Binding-site contacts:
Ligand atom CAQ contacts residue TRP221 of chain 1.C at 3.3 Å (hydrophobic).
Ligand atom SAC contacts residue NAP1 of chain 1.J at 3.3 Å (h-bond).
Ligand atom CAJ contacts residue ASP161 of chain 1.C at 3.7 Å.
Ligand atom CAR contacts residue TRP221 of chain 1.C at 3.6 Å (hydrophobic).
Ligand atom CAI contacts residue NAP1 of chain 1.J at 3.2 Å.
Ligand atom CAI contacts residue PHE97 of chain 1.C at 3.8 Å (hydrophobic).
Ligand atom CAH contacts residue NAP1 of chain 1.J at 3.5 Å.
Ligand atom CAB contacts residue PHE97 of chain 1.C at 3.4 Å (hydrophobic).
Ligand atom CAJ contacts residue TYR174 of chain 1.C at 3.1 Å (hydrophobic).
Ligand atom CAB contacts residue NAP1 of chain 1.J at 3.5 Å.
Ligand atom CAE contacts residue TYR174 of chain 1.C at 3.7 Å (hydrophobic).
Ligand atom CAG contacts residue NAP1 of chain 1.J at 3.2 Å.
Ligand atom NAF contacts residue NAP1 of chain 1.J at 3.2 Å (h-bond).
Ligand atom NAF contacts residue TYR174 of chain 1.C at 3.4 Å (h-bond).
Ligand atom NAF contacts residue PHE97 of chain 1.C at 3.4 Å.
Ligand atom CAS contacts residue MET213 of chain 1.C at 3.9 Å (hydrophobic).
Ligand atom CAE contacts residue NAP1 of chain 1.J at 3.8 Å.
Ligand atom NAT contacts residue PHE171 of chain 1.C at 3.8 Å.
Ligand atom CAR contacts residue CYS168 of chain 1.C at 3.7 Å (hydrophobic).
Ligand atom CAP contacts residue MET213 of chain 1.C at 3.7 Å (hydrophobic).
Ligand atom CAN contacts residue PRO210 of chain 1.C at 3.9 Å (hydrophobic).
Ligand atom CAP contacts residue TRP221 of chain 1.C at 4.0 Å (hydrophobic).
Ligand atom CAB contacts residue SER95 of chain 1.C at 3.6 Å.
Ligand atom CAO contacts residue MET213 of chain 1.C at 3.5 Å (hydrophobic).
Ligand atom NAA contacts residue NAP1 of chain 1.J at 2.9 Å (h-bond).
Ligand atom NAA contacts residue SER95 of chain 1.C at 2.7 Å (h-bond).
Ligand atom CAJ contacts residue PHE97 of chain 1.C at 3.5 Å (hydrophobic).
Ligand atom CAO contacts residue PHE97 of chain 1.C at 3.6 Å (hydrophobic).
Ligand atom CAD contacts residue PHE97 of chain 1.C at 3.8 Å (hydrophobic).
Ligand atom CAE contacts residue PHE97 of chain 1.C at 3.6 Å (hydrophobic).
Ligand atom SAC contacts residue PHE97 of chain 1.C at 4.1 Å.
Ligand atom CAN contacts residue PHE97 of chain 1.C at 3.7 Å (hydrophobic).
Ligand atom CAL contacts residue GLY205 of chain 1.C at 4.0 Å.
Ligand atom CAD contacts residue NAP1 of chain 1.J at 3.6 Å.
Ligand atom CAI contacts residue ASP161 of chain 1.C at 4.0 Å.
Ligand atom NAA contacts residue PHE97 of chain 1.C at 3.4 Å.
Ligand atom OAK contacts residue NAP1 of chain 1.J at 3.4 Å (h-bond).
Ligand atom CAQ contacts residue CYS168 of chain 1.C at 3.2 Å (hydrophobic).
Ligand atom NAF contacts residue SER95 of chain 1.C at 3.8 Å.
Ligand atom CAJ contacts residue NAP1 of chain 1.J at 3.5 Å.

This small molecule binds to this protein.
Small molecule (SMILES): N#Cc1ccc(COc2ccc3nc(N)sc3c2)cc1

Sequence of chain 1.C:
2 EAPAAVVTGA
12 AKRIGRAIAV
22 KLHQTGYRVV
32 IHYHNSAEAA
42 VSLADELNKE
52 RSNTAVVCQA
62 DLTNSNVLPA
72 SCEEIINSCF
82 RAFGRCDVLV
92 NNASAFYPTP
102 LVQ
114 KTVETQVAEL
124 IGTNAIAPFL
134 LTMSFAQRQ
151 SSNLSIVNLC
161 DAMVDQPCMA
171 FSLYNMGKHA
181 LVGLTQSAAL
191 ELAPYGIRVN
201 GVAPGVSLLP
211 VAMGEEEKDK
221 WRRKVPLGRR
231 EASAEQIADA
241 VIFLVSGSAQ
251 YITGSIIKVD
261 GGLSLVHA